Sequence of chain 1.C:
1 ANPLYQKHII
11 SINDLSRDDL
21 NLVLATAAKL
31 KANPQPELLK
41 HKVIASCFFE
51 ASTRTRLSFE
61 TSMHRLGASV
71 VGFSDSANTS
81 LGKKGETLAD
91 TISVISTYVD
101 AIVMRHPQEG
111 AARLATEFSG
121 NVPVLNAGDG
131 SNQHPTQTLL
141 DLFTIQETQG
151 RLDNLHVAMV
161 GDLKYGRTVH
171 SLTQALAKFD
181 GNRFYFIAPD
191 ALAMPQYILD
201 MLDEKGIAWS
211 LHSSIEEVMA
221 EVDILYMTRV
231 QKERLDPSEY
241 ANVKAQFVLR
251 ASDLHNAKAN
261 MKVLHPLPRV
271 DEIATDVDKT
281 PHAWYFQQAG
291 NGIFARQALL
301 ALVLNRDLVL

A protein and the small-molecule ligand that binds it are described below.
Small molecule (SMILES): NC(=O)C[C@H](NC(=O)CP(=O)(O)O)C(=O)O

Sequence of chain 3.C:
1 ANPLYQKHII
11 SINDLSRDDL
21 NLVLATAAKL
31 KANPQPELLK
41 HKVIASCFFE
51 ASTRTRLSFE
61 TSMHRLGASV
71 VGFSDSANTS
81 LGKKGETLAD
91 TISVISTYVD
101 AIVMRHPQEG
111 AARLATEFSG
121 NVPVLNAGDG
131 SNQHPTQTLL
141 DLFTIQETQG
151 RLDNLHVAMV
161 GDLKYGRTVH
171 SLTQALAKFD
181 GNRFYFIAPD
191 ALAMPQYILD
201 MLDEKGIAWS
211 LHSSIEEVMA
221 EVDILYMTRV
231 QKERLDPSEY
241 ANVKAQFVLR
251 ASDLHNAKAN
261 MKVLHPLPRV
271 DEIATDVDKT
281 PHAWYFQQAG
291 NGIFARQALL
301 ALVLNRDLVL

Binding-site contacts:
Ligand atom OAG contacts residue SER80 of chain 3.C at 2.8 Å (h-bond).
Ligand atom CAJ contacts residue LEU267 of chain 1.C at 3.2 Å (hydrophobic).
Ligand atom O contacts residue LYS84 of chain 3.C at 3.1 Å (salt-bridge).
Ligand atom OAH contacts residue ARG54 of chain 1.C at 2.8 Å (salt-bridge).
Ligand atom CAJ contacts residue ARG54 of chain 1.C at 3.4 Å.
Ligand atom CG contacts residue ARG229 of chain 1.C at 3.5 Å.
Ligand atom O1 contacts residue HIS134 of chain 1.C at 3.5 Å.
Ligand atom OAE contacts residue SER52 of chain 1.C at 2.7 Å (h-bond).
Ligand atom OAG contacts residue LYS84 of chain 3.C at 2.7 Å (salt-bridge).
Ligand atom OAH contacts residue SER80 of chain 3.C at 2.9 Å (h-bond).
Ligand atom PAP contacts residue SER80 of chain 3.C at 3.5 Å.
Ligand atom OAE contacts residue ARG105 of chain 1.C at 3.1 Å (salt-bridge).
Ligand atom C contacts residue ARG167 of chain 1.C at 3.4 Å.
Ligand atom OAE contacts residue ARG54 of chain 1.C at 3.5 Å (salt-bridge).
Ligand atom O contacts residue ARG167 of chain 1.C at 2.8 Å (salt-bridge).
Ligand atom OAC contacts residue GLN137 of chain 1.C at 3.7 Å.
Ligand atom O1 contacts residue ARG167 of chain 1.C at 2.5 Å (salt-bridge).
Ligand atom O contacts residue ARG105 of chain 1.C at 3.2 Å (salt-bridge).
Ligand atom OAE contacts residue THR55 of chain 1.C at 2.9 Å (h-bond).
Ligand atom OAC contacts residue THR55 of chain 1.C at 3.0 Å (h-bond).
Ligand atom OAC contacts residue ARG105 of chain 1.C at 2.8 Å (salt-bridge).
Ligand atom OAH contacts residue THR53 of chain 1.C at 2.8 Å (h-bond).
Ligand atom CAJ contacts residue MAE1 of chain 1.J at 3.5 Å.
Ligand atom CAM contacts residue LEU267 of chain 1.C at 3.4 Å (hydrophobic).
Ligand atom OAE contacts residue THR53 of chain 1.C at 3.5 Å (h-bond).
Ligand atom ND2 contacts residue LYS84 of chain 3.C at 3.0 Å (salt-bridge).
Ligand atom CG contacts residue LEU267 of chain 1.C at 3.5 Å (hydrophobic).
Ligand atom CB contacts residue LEU267 of chain 1.C at 3.6 Å (hydrophobic).
Ligand atom C contacts residue HIS134 of chain 1.C at 3.6 Å.
Ligand atom N contacts residue LEU267 of chain 1.C at 2.7 Å (h-bond).
Ligand atom CB contacts residue THR168 of chain 1.C at 3.6 Å.
Ligand atom OD1 contacts residue ARG229 of chain 1.C at 3.1 Å (salt-bridge).
Ligand atom OD1 contacts residue GLN231 of chain 1.C at 3.1 Å (h-bond).
Ligand atom PAP contacts residue ARG105 of chain 1.C at 3.7 Å.
Ligand atom ND2 contacts residue ARG229 of chain 1.C at 3.0 Å (salt-bridge).
Ligand atom PAP contacts residue THR53 of chain 1.C at 3.6 Å.
Ligand atom OAG contacts residue ARG105 of chain 1.C at 3.1 Å (salt-bridge).
Ligand atom CAM contacts residue MAE1 of chain 1.J at 3.4 Å.
Ligand atom OAC contacts residue MAE1 of chain 1.J at 3.2 Å (h-bond).
Ligand atom OAC contacts residue HIS134 of chain 1.C at 2.9 Å (h-bond).